This small molecule binds to this protein.
Small molecule (SMILES): COc1ncc2cc(C(=O)Nc3cc(C(=O)N[C@H](CCN)c4cccc(Cl)c4)ccc3Cl)c(=O)[nH]c2n1

Sequence of chain 1.A:
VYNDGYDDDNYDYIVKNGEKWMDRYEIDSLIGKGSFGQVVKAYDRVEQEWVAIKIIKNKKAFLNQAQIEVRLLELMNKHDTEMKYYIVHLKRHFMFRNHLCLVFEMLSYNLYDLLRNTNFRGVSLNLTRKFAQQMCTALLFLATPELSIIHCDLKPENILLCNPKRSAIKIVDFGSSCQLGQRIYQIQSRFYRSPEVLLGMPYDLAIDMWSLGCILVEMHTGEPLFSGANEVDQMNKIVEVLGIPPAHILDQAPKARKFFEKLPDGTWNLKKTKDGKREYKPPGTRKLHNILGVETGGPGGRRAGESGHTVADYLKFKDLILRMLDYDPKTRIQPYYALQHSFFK

Binding-site contacts:
Ligand atom C35 contacts residue VAL49 of chain 1.A at 3.6 Å (hydrophobic).
Ligand atom C10 contacts residue SER118 of chain 1.A at 3.6 Å.
Ligand atom O25 contacts residue ASP183 of chain 1.A at 3.5 Å.
Ligand atom C1 contacts residue SER118 of chain 1.A at 3.7 Å.
Ligand atom CL3 contacts residue GLY47 of chain 1.A at 3.2 Å.
Ligand atom C2 contacts residue ILE41 of chain 1.A at 3.7 Å (hydrophobic).
Ligand atom N16 contacts residue LEU170 of chain 1.A at 3.5 Å.
Ligand atom CL2 contacts residue PHE114 of chain 1.A at 3.7 Å.
Ligand atom N9 contacts residue LEU117 of chain 1.A at 2.7 Å (h-bond).
Ligand atom C36 contacts residue GLY42 of chain 1.A at 3.6 Å.
Ligand atom C37 contacts residue VAL49 of chain 1.A at 3.7 Å (hydrophobic).
Ligand atom C8 contacts residue SER118 of chain 1.A at 3.3 Å.
Ligand atom C28 contacts residue ASN168 of chain 1.A at 3.5 Å.
Ligand atom N7 contacts residue LEU117 of chain 1.A at 3.8 Å.
Ligand atom C21 contacts residue VAL182 of chain 1.A at 3.6 Å (hydrophobic).
Ligand atom C29 contacts residue ASP183 of chain 1.A at 2.8 Å.
Ligand atom O11 contacts residue LEU117 of chain 1.A at 2.9 Å (h-bond).
Ligand atom O11 contacts residue MET116 of chain 1.A at 3.5 Å (h-bond).
Ligand atom C13 contacts residue ILE41 of chain 1.A at 3.6 Å (hydrophobic).
Ligand atom N9 contacts residue SER118 of chain 1.A at 3.2 Å (h-bond).
Ligand atom C10 contacts residue MET116 of chain 1.A at 3.8 Å (hydrophobic).
Ligand atom C27 contacts residue ASP183 of chain 1.A at 3.6 Å.
Ligand atom C10 contacts residue LEU117 of chain 1.A at 3.5 Å (hydrophobic).
Ligand atom N30 contacts residue SO41 of chain 1.I at 2.8 Å (h-bond).
Ligand atom N30 contacts residue ASN168 of chain 1.A at 3.0 Å (h-bond).
Ligand atom N9 contacts residue MET116 of chain 1.A at 3.6 Å (h-bond).
Ligand atom O25 contacts residue LYS64 of chain 1.A at 3.1 Å (salt-bridge).
Ligand atom C29 contacts residue ASN168 of chain 1.A at 3.0 Å.
Ligand atom C8 contacts residue LEU117 of chain 1.A at 3.6 Å (hydrophobic).
Ligand atom C35 contacts residue GLY44 of chain 1.A at 3.5 Å.
Ligand atom N7 contacts residue SER118 of chain 1.A at 3.5 Å.
Ligand atom C14 contacts residue LEU170 of chain 1.A at 3.6 Å (hydrophobic).
Ligand atom C36 contacts residue LYS43 of chain 1.A at 3.7 Å.
Ligand atom C35 contacts residue GLY47 of chain 1.A at 3.6 Å.
Ligand atom C20 contacts residue VAL182 of chain 1.A at 3.5 Å (hydrophobic).
Ligand atom CL3 contacts residue PHE46 of chain 1.A at 3.6 Å.
Ligand atom C35 contacts residue LYS43 of chain 1.A at 3.6 Å.
Ligand atom C36 contacts residue VAL49 of chain 1.A at 3.5 Å (hydrophobic).
Ligand atom CL2 contacts residue GLU115 of chain 1.A at 3.1 Å.
Ligand atom C21 contacts residue PHE114 of chain 1.A at 3.7 Å (hydrophobic).